Binding-site contacts:
Ligand atom O4' contacts residue LYS143 of chain 39.E at 4.2 Å.
Ligand atom C8 contacts residue LYS143 of chain 39.E at 2.8 Å.
Ligand atom C4 contacts residue TRP47 of chain 39.E at 3.9 Å (hydrophobic).
Ligand atom C5 contacts residue TRP47 of chain 39.E at 4.0 Å (hydrophobic).
Ligand atom C8 contacts residue GLU140 of chain 39.E at 4.1 Å.
Ligand atom C8 contacts residue TRP47 of chain 39.E at 4.0 Å (hydrophobic).
Ligand atom N7 contacts residue TRP47 of chain 39.E at 4.0 Å.
Ligand atom N9 contacts residue LYS143 of chain 39.E at 3.8 Å.
Ligand atom C2 contacts residue TRP47 of chain 39.E at 3.8 Å (hydrophobic).
Ligand atom N1 contacts residue TRP47 of chain 39.E at 3.8 Å.
Ligand atom C1' contacts residue GLU140 of chain 39.E at 3.2 Å.
Ligand atom C6 contacts residue TRP47 of chain 39.E at 3.9 Å (hydrophobic).
Ligand atom C2' contacts residue LYS143 of chain 39.E at 4.5 Å.
Ligand atom C1' contacts residue LYS143 of chain 39.E at 4.0 Å.
Ligand atom N9 contacts residue GLU140 of chain 39.E at 4.1 Å.
Ligand atom N9 contacts residue TRP47 of chain 39.E at 4.0 Å.
Ligand atom C1' contacts residue TRP47 of chain 39.E at 4.3 Å (hydrophobic).
Ligand atom O4' contacts residue GLU140 of chain 39.E at 4.1 Å.
Ligand atom O2' contacts residue GLU140 of chain 39.E at 3.0 Å (salt-bridge).
Ligand atom N7 contacts residue LYS143 of chain 39.E at 3.7 Å.
Ligand atom C2' contacts residue GLU140 of chain 39.E at 3.5 Å.
Ligand atom O4' contacts residue TRP47 of chain 39.E at 4.0 Å.
Ligand atom N6 contacts residue TRP47 of chain 39.E at 4.2 Å.
Ligand atom N3 contacts residue TRP47 of chain 39.E at 3.9 Å.
Ligand atom OP1 contacts residue LYS45 of chain 20.F at 4.3 Å.

A small-molecule ligand and the protein it binds are described below.
Small molecule (SMILES): Nc1ncnc2c1ncn2[C@@H]1O[C@H](COP(=O)=O)[C@@H](O[P](=O)(O)OC[C@H]2O[C@@H](n3ccc(=O)[nH]c3=O)[C@H](O)[C@@H]2O)[C@H]1O

Sequence of chain 20.F:
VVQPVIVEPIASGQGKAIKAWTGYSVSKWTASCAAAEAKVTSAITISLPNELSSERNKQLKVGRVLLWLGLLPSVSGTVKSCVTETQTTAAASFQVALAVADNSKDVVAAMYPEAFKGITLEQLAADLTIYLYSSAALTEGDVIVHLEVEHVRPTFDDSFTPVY

Sequence of chain 39.E:
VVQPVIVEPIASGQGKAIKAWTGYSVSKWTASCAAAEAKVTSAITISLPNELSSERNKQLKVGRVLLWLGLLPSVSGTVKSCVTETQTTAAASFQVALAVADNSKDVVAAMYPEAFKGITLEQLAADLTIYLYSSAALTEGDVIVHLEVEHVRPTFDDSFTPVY